A protein and the small-molecule ligand that binds it are described below.
Small molecule (SMILES): Nc1ncnc2c1ncn2[C@@H]1O[C@H](CO[P](=O)(O)C[P](=O)(O)OP(=O)(O)O)[C@@H](O)[C@H]1O

Sequence of chain 1.B:
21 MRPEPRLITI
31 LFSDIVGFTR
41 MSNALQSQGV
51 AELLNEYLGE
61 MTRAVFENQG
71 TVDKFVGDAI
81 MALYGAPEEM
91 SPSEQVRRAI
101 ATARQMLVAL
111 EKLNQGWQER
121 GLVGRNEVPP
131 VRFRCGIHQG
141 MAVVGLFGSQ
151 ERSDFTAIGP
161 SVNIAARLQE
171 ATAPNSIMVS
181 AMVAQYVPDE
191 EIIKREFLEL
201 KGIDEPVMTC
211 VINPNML

Sequence of chain 1.A:
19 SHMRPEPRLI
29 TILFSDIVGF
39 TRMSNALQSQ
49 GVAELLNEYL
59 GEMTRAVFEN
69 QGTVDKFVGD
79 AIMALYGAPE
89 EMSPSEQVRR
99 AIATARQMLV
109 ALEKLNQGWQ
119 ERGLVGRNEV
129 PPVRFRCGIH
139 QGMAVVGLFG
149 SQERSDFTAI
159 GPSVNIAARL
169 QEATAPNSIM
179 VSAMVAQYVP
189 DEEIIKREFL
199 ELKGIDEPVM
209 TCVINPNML

Binding-site contacts:
Ligand atom PG contacts residue ASP78 of chain 1.B at 3.7 Å.
Ligand atom O1B contacts residue ILE35 of chain 1.B at 3.4 Å (h-bond).
Ligand atom C2 contacts residue MET81 of chain 1.A at 3.5 Å (hydrophobic).
Ligand atom O2B contacts residue LYS201 of chain 1.A at 3.1 Å (salt-bridge).
Ligand atom O4' contacts residue ASN163 of chain 1.A at 3.6 Å (h-bond).
Ligand atom C8 contacts residue ASN163 of chain 1.A at 3.4 Å.
Ligand atom O1G contacts residue ASP78 of chain 1.B at 3.6 Å.
Ligand atom O2G contacts residue GLY37 of chain 1.B at 3.0 Å (h-bond).
Ligand atom N3 contacts residue VAL76 of chain 1.B at 3.5 Å.
Ligand atom N1 contacts residue GLY77 of chain 1.B at 3.7 Å.
Ligand atom O5' contacts residue ARG167 of chain 1.A at 3.3 Å (salt-bridge).
Ligand atom PB contacts residue CA1 of chain 1.F at 3.4 Å.
Ligand atom N7 contacts residue VAL162 of chain 1.A at 3.2 Å.
Ligand atom C5' contacts residue ASN163 of chain 1.A at 3.5 Å.
Ligand atom N1 contacts residue MET81 of chain 1.A at 3.2 Å (h-bond).
Ligand atom PG contacts residue CA1 of chain 1.F at 3.7 Å.
Ligand atom N1 contacts residue LYS74 of chain 1.A at 2.7 Å (salt-bridge).
Ligand atom C6 contacts residue GLY77 of chain 1.B at 3.4 Å.
Ligand atom O2G contacts residue THR39 of chain 1.B at 3.2 Å (h-bond).
Ligand atom O3G contacts residue CA1 of chain 1.F at 2.6 Å.
Ligand atom O2G contacts residue PHE38 of chain 1.B at 2.9 Å (h-bond).
Ligand atom N6 contacts residue GLY77 of chain 1.B at 3.7 Å.
Ligand atom C8 contacts residue VAL162 of chain 1.A at 3.5 Å (hydrophobic).
Ligand atom O4' contacts residue ALA166 of chain 1.A at 3.5 Å.
Ligand atom N6 contacts residue ILE158 of chain 1.A at 3.5 Å.
Ligand atom O1B contacts residue ASP34 of chain 1.B at 3.5 Å (salt-bridge).
Ligand atom N6 contacts residue ALA157 of chain 1.A at 2.8 Å (h-bond).
Ligand atom N3 contacts residue PHE32 of chain 1.A at 3.7 Å.
Ligand atom C5 contacts residue VAL162 of chain 1.A at 3.6 Å (hydrophobic).
Ligand atom N6 contacts residue THR156 of chain 1.A at 3.0 Å (h-bond).
Ligand atom O2A contacts residue LYS201 of chain 1.A at 2.8 Å (salt-bridge).
Ligand atom C2 contacts residue VAL76 of chain 1.B at 3.7 Å (hydrophobic).
Ligand atom O2' contacts residue VAL76 of chain 1.B at 3.6 Å.
Ligand atom C2 contacts residue LYS74 of chain 1.A at 3.5 Å.
Ligand atom C5 contacts residue GLY77 of chain 1.B at 3.6 Å.
Ligand atom O1G contacts residue THR39 of chain 1.B at 2.8 Å.
Ligand atom O3G contacts residue VAL36 of chain 1.B at 3.7 Å.
Ligand atom O3G contacts residue ILE35 of chain 1.B at 2.6 Å (h-bond).
Ligand atom O3G contacts residue ASP78 of chain 1.B at 2.6 Å (salt-bridge).
Ligand atom O1B contacts residue CA1 of chain 1.F at 2.0 Å.